Binding-site contacts:
Ligand atom CL1 contacts residue PRO299 of chain 1.A at 3.2 Å.
Ligand atom CL1 contacts residue GLY88 of chain 1.A at 3.9 Å.
Ligand atom C4 contacts residue LEU25 of chain 1.A at 3.5 Å (hydrophobic).
Ligand atom C2 contacts residue LEU25 of chain 1.A at 3.2 Å (hydrophobic).
Ligand atom C2 contacts residue LEU137 of chain 1.A at 3.8 Å (hydrophobic).
Ligand atom N2 contacts residue LEU25 of chain 1.A at 3.8 Å.
Ligand atom CL1 contacts residue THR300 of chain 1.A at 3.5 Å.
Ligand atom C8 contacts residue ALA38 of chain 1.A at 3.8 Å (hydrophobic).
Ligand atom N7 contacts residue LEU86 of chain 1.A at 3.9 Å.
Ligand atom CAM contacts residue LEU87 of chain 1.A at 3.6 Å (hydrophobic).
Ligand atom CL1 contacts residue PRO301 of chain 1.A at 3.5 Å.
Ligand atom N7 contacts residue LEU87 of chain 1.A at 3.0 Å (h-bond).
Ligand atom C5 contacts residue LEU137 of chain 1.A at 3.4 Å (hydrophobic).
Ligand atom CAS contacts residue GLY88 of chain 1.A at 3.3 Å.
Ligand atom CAO contacts residue ILE17 of chain 1.A at 3.6 Å (hydrophobic).
Ligand atom N3 contacts residue LEU25 of chain 1.A at 3.2 Å.
Ligand atom N1 contacts residue LEU137 of chain 1.A at 3.9 Å.
Ligand atom C6 contacts residue LEU25 of chain 1.A at 3.7 Å (hydrophobic).
Ligand atom N1 contacts residue LEU25 of chain 1.A at 3.4 Å.
Ligand atom N3 contacts residue ILE152 of chain 1.A at 3.7 Å.
Ligand atom C8 contacts residue GLU85 of chain 1.A at 3.4 Å.
Ligand atom C5 contacts residue LEU25 of chain 1.A at 3.7 Å (hydrophobic).
Ligand atom CAQ contacts residue PRO301 of chain 1.A at 3.6 Å (hydrophobic).
Ligand atom N3 contacts residue LEU137 of chain 1.A at 3.5 Å.
Ligand atom CAN contacts residue ILE17 of chain 1.A at 4.0 Å (hydrophobic).
Ligand atom CAM contacts residue GLY88 of chain 1.A at 3.9 Å.
Ligand atom C8 contacts residue LEU87 of chain 1.A at 3.6 Å (hydrophobic).
Ligand atom CBA contacts residue LEU25 of chain 1.A at 3.9 Å (hydrophobic).
Ligand atom CAS contacts residue PRO301 of chain 1.A at 3.3 Å (hydrophobic).
Ligand atom CAZ contacts residue ILE152 of chain 1.A at 3.7 Å (hydrophobic).
Ligand atom CAS contacts residue LEU87 of chain 1.A at 3.3 Å (hydrophobic).
Ligand atom N9 contacts residue LEU137 of chain 1.A at 3.8 Å.
Ligand atom N6 contacts residue LEU87 of chain 1.A at 3.1 Å (h-bond).
Ligand atom C6 contacts residue LEU137 of chain 1.A at 3.8 Å (hydrophobic).
Ligand atom N6 contacts residue GLY88 of chain 1.A at 3.8 Å.
Ligand atom CBA contacts residue LEU84 of chain 1.A at 3.3 Å (hydrophobic).
Ligand atom CL1 contacts residue PRO89 of chain 1.A at 3.7 Å.
Ligand atom C4 contacts residue LEU137 of chain 1.A at 3.3 Å (hydrophobic).
Ligand atom CAM contacts residue PRO301 of chain 1.A at 3.8 Å (hydrophobic).
Ligand atom N7 contacts residue LEU137 of chain 1.A at 3.9 Å.

A protein and the small-molecule ligand that binds it are described below.
Small molecule (SMILES): CCn1cnc2c(Nc3cccc(Cl)c3)nc(N[C@@H]3CCCC[C@H]3N)nc21

Sequence of chain 1.A:
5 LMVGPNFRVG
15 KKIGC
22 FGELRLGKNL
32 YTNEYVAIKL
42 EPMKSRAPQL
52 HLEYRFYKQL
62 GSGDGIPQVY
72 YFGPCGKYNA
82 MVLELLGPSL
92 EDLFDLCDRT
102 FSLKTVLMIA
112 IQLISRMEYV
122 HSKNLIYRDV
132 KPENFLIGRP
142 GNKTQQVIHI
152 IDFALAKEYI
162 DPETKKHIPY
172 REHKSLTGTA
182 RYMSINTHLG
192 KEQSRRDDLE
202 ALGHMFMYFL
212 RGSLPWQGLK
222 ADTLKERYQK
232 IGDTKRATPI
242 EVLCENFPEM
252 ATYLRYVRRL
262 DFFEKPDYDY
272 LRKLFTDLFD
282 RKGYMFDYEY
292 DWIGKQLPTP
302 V